A protein and the small-molecule ligand that binds it are described below.
Small molecule (SMILES): COc1ccc(OCc2ccc(COc3c(Cl)cccc3Cl)cc2)c(Cl)c1

Sequence of chain 49.B:
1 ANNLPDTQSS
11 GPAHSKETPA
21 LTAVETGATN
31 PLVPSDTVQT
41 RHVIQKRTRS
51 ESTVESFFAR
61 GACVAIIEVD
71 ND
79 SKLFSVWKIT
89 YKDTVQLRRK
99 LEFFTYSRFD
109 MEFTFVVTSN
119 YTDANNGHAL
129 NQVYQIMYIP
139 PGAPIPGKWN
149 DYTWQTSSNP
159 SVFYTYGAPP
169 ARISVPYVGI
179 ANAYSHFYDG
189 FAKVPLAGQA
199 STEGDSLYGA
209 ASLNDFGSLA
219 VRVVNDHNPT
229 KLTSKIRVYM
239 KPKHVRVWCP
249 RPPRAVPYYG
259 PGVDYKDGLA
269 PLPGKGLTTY

Sequence of chain 48.E:
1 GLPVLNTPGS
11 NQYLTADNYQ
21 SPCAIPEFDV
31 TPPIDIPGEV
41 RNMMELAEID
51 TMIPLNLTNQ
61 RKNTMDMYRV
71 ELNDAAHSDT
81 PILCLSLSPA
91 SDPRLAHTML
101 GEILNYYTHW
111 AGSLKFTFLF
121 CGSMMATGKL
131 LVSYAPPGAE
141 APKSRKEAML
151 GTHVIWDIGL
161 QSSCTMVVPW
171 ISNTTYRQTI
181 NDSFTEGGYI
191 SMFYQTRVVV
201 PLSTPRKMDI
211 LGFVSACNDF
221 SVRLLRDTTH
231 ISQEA

Binding-site contacts:
Ligand atom O1 contacts residue MET109 of chain 49.B at 3.7 Å.
Ligand atom C4 contacts residue MET109 of chain 49.B at 3.8 Å (hydrophobic).
Ligand atom C7 contacts residue MET109 of chain 49.B at 3.3 Å (hydrophobic).
Ligand atom C11 contacts residue ILE87 of chain 49.B at 3.8 Å (hydrophobic).
Ligand atom O2 contacts residue VAL173 of chain 49.B at 3.4 Å.
Ligand atom O1 contacts residue PHE214 of chain 49.B at 3.8 Å.
Ligand atom C21 contacts residue HIS184 of chain 49.B at 3.6 Å.
Ligand atom C20 contacts residue LEU217 of chain 49.B at 3.8 Å (hydrophobic).
Ligand atom O1 contacts residue ILE87 of chain 49.B at 3.7 Å.
Ligand atom C13 contacts residue ILE87 of chain 49.B at 3.7 Å (hydrophobic).
Ligand atom C3 contacts residue MET109 of chain 49.B at 3.7 Å (hydrophobic).
Ligand atom CL2 contacts residue ILE25 of chain 48.E at 3.4 Å.
Ligand atom C14 contacts residue TYR136 of chain 49.B at 3.5 Å (hydrophobic).
Ligand atom C17 contacts residue TYR136 of chain 49.B at 3.7 Å (hydrophobic).
Ligand atom C17 contacts residue ALA24 of chain 48.E at 3.7 Å (hydrophobic).
Ligand atom C2 contacts residue PHE214 of chain 49.B at 3.6 Å (hydrophobic).
Ligand atom C7 contacts residue PHE214 of chain 49.B at 3.5 Å (hydrophobic).
Ligand atom C16 contacts residue ALA24 of chain 48.E at 3.8 Å (hydrophobic).
Ligand atom O3 contacts residue PHE107 of chain 49.B at 3.6 Å.
Ligand atom C12 contacts residue PHE111 of chain 49.B at 3.8 Å (hydrophobic).
Ligand atom C21 contacts residue TYR182 of chain 49.B at 3.8 Å (hydrophobic).
Ligand atom CL2 contacts residue ALA24 of chain 48.E at 3.5 Å.
Ligand atom C21 contacts residue SER105 of chain 49.B at 3.8 Å.
Ligand atom C1 contacts residue TYR182 of chain 49.B at 3.8 Å (hydrophobic).
Ligand atom CL3 contacts residue PHE111 of chain 49.B at 3.8 Å.
Ligand atom C9 contacts residue PHE214 of chain 49.B at 3.7 Å (hydrophobic).
Ligand atom C13 contacts residue MET109 of chain 49.B at 3.4 Å (hydrophobic).
Ligand atom C8 contacts residue MET109 of chain 49.B at 3.4 Å (hydrophobic).
Ligand atom C16 contacts residue TYR136 of chain 49.B at 3.8 Å (hydrophobic).
Ligand atom C19 contacts residue LEU217 of chain 49.B at 3.8 Å (hydrophobic).
Ligand atom C9 contacts residue VAL176 of chain 49.B at 3.6 Å (hydrophobic).
Ligand atom CL3 contacts residue LEU217 of chain 49.B at 3.8 Å.
Ligand atom C5 contacts residue TYR89 of chain 49.B at 3.5 Å (hydrophobic).
Ligand atom O3 contacts residue TYR89 of chain 49.B at 3.6 Å.
Ligand atom CL2 contacts residue TYR136 of chain 49.B at 3.6 Å.
Ligand atom C13 contacts residue PHE111 of chain 49.B at 3.7 Å (hydrophobic).
Ligand atom C12 contacts residue ILE87 of chain 49.B at 3.8 Å (hydrophobic).
Ligand atom C6 contacts residue TYR89 of chain 49.B at 3.7 Å (hydrophobic).
Ligand atom C10 contacts residue TYR136 of chain 49.B at 3.5 Å (hydrophobic).
Ligand atom C20 contacts residue ILE171 of chain 49.B at 3.8 Å (hydrophobic).